Binding-site contacts:
Ligand atom O11 contacts residue CYS86 of chain 1.A at 2.7 Å (h-bond).
Ligand atom C10 contacts residue LEU136 of chain 1.A at 3.7 Å (hydrophobic).
Ligand atom C3 contacts residue VAL67 of chain 1.A at 3.5 Å (hydrophobic).
Ligand atom O19 contacts residue GLU90 of chain 1.A at 3.9 Å.
Ligand atom C15 contacts residue GLY89 of chain 1.A at 3.9 Å.
Ligand atom O11 contacts residue TYR85 of chain 1.A at 3.5 Å.
Ligand atom N9 contacts residue ALA35 of chain 1.A at 3.7 Å.
Ligand atom C4 contacts residue ALA35 of chain 1.A at 4.0 Å (hydrophobic).
Ligand atom O11 contacts residue GLU84 of chain 1.A at 3.6 Å.
Ligand atom N9 contacts residue LEU136 of chain 1.A at 3.1 Å.
Ligand atom CL1 contacts residue CYS86 of chain 1.A at 3.1 Å.
Ligand atom C1 contacts residue LEU83 of chain 1.A at 4.0 Å (hydrophobic).
Ligand atom O11 contacts residue ALA35 of chain 1.A at 3.8 Å.
Ligand atom C4 contacts residue LEU136 of chain 1.A at 3.2 Å (hydrophobic).
Ligand atom C20 contacts residue GLY15 of chain 1.A at 3.6 Å.
Ligand atom C15 contacts residue CYS86 of chain 1.A at 3.5 Å (hydrophobic).
Ligand atom C17 contacts residue LEU14 of chain 1.A at 4.0 Å (hydrophobic).
Ligand atom C3 contacts residue LEU136 of chain 1.A at 3.6 Å (hydrophobic).
Ligand atom N8 contacts residue ASP147 of chain 1.A at 3.4 Å.
Ligand atom N5 contacts residue LEU136 of chain 1.A at 3.7 Å.
Ligand atom CL1 contacts residue TYR85 of chain 1.A at 3.9 Å.
Ligand atom CL1 contacts residue GLY89 of chain 1.A at 3.8 Å.
Ligand atom N12 contacts residue LEU136 of chain 1.A at 4.0 Å.
Ligand atom CL1 contacts residue SER87 of chain 1.A at 3.9 Å.
Ligand atom C10 contacts residue ALA35 of chain 1.A at 3.8 Å (hydrophobic).
Ligand atom N2 contacts residue LEU83 of chain 1.A at 3.5 Å.
Ligand atom N2 contacts residue VAL67 of chain 1.A at 4.0 Å.
Ligand atom C3 contacts residue GLU84 of chain 1.A at 4.0 Å.
Ligand atom C10 contacts residue CYS86 of chain 1.A at 3.8 Å (hydrophobic).
Ligand atom C17 contacts residue GLU90 of chain 1.A at 4.0 Å.
Ligand atom C20 contacts residue LEU14 of chain 1.A at 3.8 Å (hydrophobic).
Ligand atom C7 contacts residue LEU83 of chain 1.A at 4.0 Å (hydrophobic).
Ligand atom C14 contacts residue CYS86 of chain 1.A at 3.3 Å (hydrophobic).
Ligand atom N8 contacts residue LYS37 of chain 1.A at 3.1 Å (salt-bridge).
Ligand atom N2 contacts residue SER146 of chain 1.A at 3.9 Å.
Ligand atom N12 contacts residue LEU14 of chain 1.A at 4.0 Å.
Ligand atom N9 contacts residue GLU84 of chain 1.A at 3.3 Å (salt-bridge).
Ligand atom N8 contacts residue GLU54 of chain 1.A at 3.8 Å.
Ligand atom C7 contacts residue ASP147 of chain 1.A at 3.8 Å.
Ligand atom C10 contacts residue GLU84 of chain 1.A at 3.9 Å.

The small molecule below binds the protein below.
Small molecule (SMILES): COc1cc(OC)c(NC(=O)Nc2cnc(C#N)cn2)cc1Cl

Sequence of chain 1.A:
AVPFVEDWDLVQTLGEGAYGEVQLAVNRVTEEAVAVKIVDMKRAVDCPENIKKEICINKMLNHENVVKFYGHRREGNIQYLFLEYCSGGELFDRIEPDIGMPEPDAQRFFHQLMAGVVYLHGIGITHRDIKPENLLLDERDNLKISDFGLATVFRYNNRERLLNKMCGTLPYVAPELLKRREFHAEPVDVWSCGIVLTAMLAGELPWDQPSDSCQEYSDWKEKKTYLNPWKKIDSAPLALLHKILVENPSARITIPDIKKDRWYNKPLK